Sequence of chain 1.A:
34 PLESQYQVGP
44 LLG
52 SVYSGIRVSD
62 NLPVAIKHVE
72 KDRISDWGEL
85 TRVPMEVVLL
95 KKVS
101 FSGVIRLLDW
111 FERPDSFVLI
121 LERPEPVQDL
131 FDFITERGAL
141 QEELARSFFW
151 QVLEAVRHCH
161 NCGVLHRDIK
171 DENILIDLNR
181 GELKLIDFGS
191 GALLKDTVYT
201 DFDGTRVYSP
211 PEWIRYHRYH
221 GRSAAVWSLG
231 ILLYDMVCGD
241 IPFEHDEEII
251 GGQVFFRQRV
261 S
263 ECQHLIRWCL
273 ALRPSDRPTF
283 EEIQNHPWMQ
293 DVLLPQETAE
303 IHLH

This protein binds this small molecule.
Small molecule (SMILES): C[C@H](NC(=O)[C@@H](N)CCCN=C(N)N)C(=O)N[C@@H](CCCN=C(N)N)C(=O)N[C@@H](CCCN=C(N)N)C(=O)N[C@@H](CCCN=C(N)N)C(=O)N[C@@H](Cc1cnc[nH]1)C(=O)N1CCC[C@H]1C(=O)N[C@@H](C)C=O

Binding-site contacts:
Ligand atom N contacts residue GLU172 of chain 1.A at 3.0 Å (salt-bridge).
Ligand atom CE1 contacts residue ILE241 of chain 1.A at 3.4 Å (hydrophobic).
Ligand atom CD contacts residue GLY239 of chain 1.A at 3.7 Å.
Ligand atom CD contacts residue GLU172 of chain 1.A at 3.6 Å.
Ligand atom CG contacts residue VAL207 of chain 1.A at 3.6 Å (hydrophobic).
Ligand atom O contacts residue THR205 of chain 1.A at 3.6 Å.
Ligand atom NH1 contacts residue GLU172 of chain 1.A at 3.1 Å (salt-bridge).
Ligand atom NH1 contacts residue GLY239 of chain 1.A at 3.6 Å (h-bond).
Ligand atom NH1 contacts residue ASP171 of chain 1.A at 3.6 Å (salt-bridge).
Ligand atom N contacts residue PHE131 of chain 1.A at 3.6 Å.
Ligand atom O contacts residue GLU172 of chain 1.A at 3.4 Å (salt-bridge).
Ligand atom O contacts residue LYS170 of chain 1.A at 2.7 Å (salt-bridge).
Ligand atom NH1 contacts residue ASP235 of chain 1.A at 3.0 Å (salt-bridge).
Ligand atom CB contacts residue ASP240 of chain 1.A at 3.2 Å.
Ligand atom NH2 contacts residue ASP171 of chain 1.A at 2.8 Å (salt-bridge).
Ligand atom C contacts residue PHE131 of chain 1.A at 3.6 Å (hydrophobic).
Ligand atom CG contacts residue PHE131 of chain 1.A at 3.6 Å (hydrophobic).
Ligand atom O contacts residue ASP203 of chain 1.A at 3.1 Å (salt-bridge).
Ligand atom O contacts residue PHE131 of chain 1.A at 3.4 Å.
Ligand atom CZ contacts residue ASP171 of chain 1.A at 3.6 Å.
Ligand atom NH2 contacts residue ASP129 of chain 1.A at 2.9 Å (salt-bridge).
Ligand atom C contacts residue ASP203 of chain 1.A at 3.5 Å.
Ligand atom NH1 contacts residue ASP240 of chain 1.A at 3.2 Å (salt-bridge).
Ligand atom NE contacts residue THR135 of chain 1.A at 2.8 Å (h-bond).
Ligand atom CD contacts residue THR135 of chain 1.A at 3.6 Å.
Ligand atom CG contacts residue ASP240 of chain 1.A at 3.7 Å.
Ligand atom NH2 contacts residue ASP132 of chain 1.A at 3.0 Å (salt-bridge).
Ligand atom CB contacts residue GLU172 of chain 1.A at 3.4 Å.
Ligand atom CB contacts residue THR205 of chain 1.A at 3.6 Å.
Ligand atom CA contacts residue ASP240 of chain 1.A at 3.3 Å.
Ligand atom NH2 contacts residue PHE131 of chain 1.A at 2.9 Å (h-bond).
Ligand atom CG contacts residue GLU172 of chain 1.A at 3.5 Å.
Ligand atom NH2 contacts residue ILE134 of chain 1.A at 3.6 Å.
Ligand atom CD contacts residue ARG257 of chain 1.A at 3.6 Å.
Ligand atom CB contacts residue ASP168 of chain 1.A at 3.3 Å.
Ligand atom NH1 contacts residue ARG257 of chain 1.A at 3.6 Å (salt-bridge).
Ligand atom CD2 contacts residue GLU244 of chain 1.A at 3.7 Å.
Ligand atom CZ contacts residue PHE131 of chain 1.A at 3.6 Å (hydrophobic).
Ligand atom NE2 contacts residue GLU244 of chain 1.A at 2.9 Å (salt-bridge).
Ligand atom CA contacts residue GLY204 of chain 1.A at 3.7 Å.